Sequence of chain 3.A:
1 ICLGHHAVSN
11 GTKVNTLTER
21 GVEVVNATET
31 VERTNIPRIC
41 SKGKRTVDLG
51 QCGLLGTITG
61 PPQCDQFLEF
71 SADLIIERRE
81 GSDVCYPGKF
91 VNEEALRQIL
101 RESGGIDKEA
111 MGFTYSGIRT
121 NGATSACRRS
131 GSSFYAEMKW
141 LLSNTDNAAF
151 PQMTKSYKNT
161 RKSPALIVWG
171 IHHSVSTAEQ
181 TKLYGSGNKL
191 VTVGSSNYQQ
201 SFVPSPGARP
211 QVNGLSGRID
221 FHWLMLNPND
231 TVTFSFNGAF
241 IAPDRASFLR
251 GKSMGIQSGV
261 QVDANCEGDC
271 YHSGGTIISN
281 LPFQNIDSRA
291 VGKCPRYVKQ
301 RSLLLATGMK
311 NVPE

Binding-site contacts:
Ligand atom C2 contacts residue GLN211 of chain 3.A at 3.6 Å.
Ligand atom C9 contacts residue TYR86 of chain 3.A at 3.2 Å (hydrophobic).
Ligand atom O4 contacts residue ALA123 of chain 3.A at 4.1 Å.
Ligand atom O9 contacts residue HIS172 of chain 3.A at 3.4 Å (h-bond).
Ligand atom O10 contacts residue LEU183 of chain 3.A at 3.3 Å.
Ligand atom C10 contacts residue TRP140 of chain 3.A at 4.1 Å (hydrophobic).
Ligand atom C5 contacts residue ALA123 of chain 3.A at 3.8 Å (hydrophobic).
Ligand atom C4 contacts residue ALA123 of chain 3.A at 3.7 Å (hydrophobic).
Ligand atom O1A contacts residue THR124 of chain 3.A at 3.6 Å.
Ligand atom C11 contacts residue ALA123 of chain 3.A at 3.9 Å (hydrophobic).
Ligand atom O9 contacts residue TYR86 of chain 3.A at 2.9 Å (h-bond).
Ligand atom C7 contacts residue TRP140 of chain 3.A at 3.8 Å (hydrophobic).
Ligand atom O7 contacts residue GLN211 of chain 3.A at 2.3 Å (h-bond).
Ligand atom O1B contacts residue LEU215 of chain 3.A at 3.6 Å.
Ligand atom C8 contacts residue GLN211 of chain 3.A at 4.0 Å.
Ligand atom C10 contacts residue ALA123 of chain 3.A at 3.9 Å (hydrophobic).
Ligand atom C11 contacts residue TRP140 of chain 3.A at 4.0 Å (hydrophobic).
Ligand atom O6 contacts residue GLY214 of chain 3.A at 3.1 Å (h-bond).
Ligand atom O8 contacts residue TYR86 of chain 3.A at 3.2 Å.
Ligand atom O3 contacts residue GLN211 of chain 3.A at 3.9 Å.
Ligand atom C8 contacts residue TYR86 of chain 3.A at 3.9 Å (hydrophobic).
Ligand atom O1B contacts residue SER125 of chain 3.A at 3.9 Å.
Ligand atom N2 contacts residue GLN211 of chain 3.A at 3.7 Å.
Ligand atom C8 contacts residue TRP140 of chain 3.A at 4.0 Å (hydrophobic).
Ligand atom O3 contacts residue GLY214 of chain 3.A at 3.5 Å (h-bond).
Ligand atom C9 contacts residue TRP140 of chain 3.A at 3.9 Å (hydrophobic).
Ligand atom O1B contacts residue THR124 of chain 3.A at 2.7 Å (h-bond).
Ligand atom C1 contacts residue SER125 of chain 3.A at 4.0 Å.
Ligand atom C11 contacts residue LEU142 of chain 3.A at 3.8 Å (hydrophobic).
Ligand atom C9 contacts residue GLU179 of chain 3.A at 3.5 Å.
Ligand atom O8 contacts residue LEU215 of chain 3.A at 3.4 Å.
Ligand atom O8 contacts residue TRP140 of chain 3.A at 3.8 Å.
Ligand atom C11 contacts residue GLY122 of chain 3.A at 3.6 Å.
Ligand atom C3 contacts residue LEU215 of chain 3.A at 3.9 Å (hydrophobic).
Ligand atom C1 contacts residue THR124 of chain 3.A at 3.6 Å.
Ligand atom O1A contacts residue SER125 of chain 3.A at 3.2 Å (h-bond).
Ligand atom O9 contacts residue GLU179 of chain 3.A at 2.5 Å (salt-bridge).
Ligand atom C7 contacts residue GLN211 of chain 3.A at 3.1 Å.
Ligand atom N5 contacts residue ALA123 of chain 3.A at 3.0 Å (h-bond).
Ligand atom C9 contacts residue HIS172 of chain 3.A at 3.4 Å.

A protein and the small-molecule ligand that binds it are described below.
Small molecule (SMILES): CC(=O)N[C@H]1[C@H](O[C@@H]2[C@@H](O)[C@H](O)O[C@H](CO)[C@@H]2O)O[C@H](CO)[C@@H](O[C@@H]2O[C@H](CO)[C@H](O)[C@H](O[C@]3(C(=O)O)C[C@H](O)[C@@H](NC(C)=O)[C@H]([C@H](O)[C@H](O)CO)O3)[C@H]2O)[C@@H]1O